Sequence of chain 2.B:
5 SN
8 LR

The small molecule below binds the protein below.
Small molecule (SMILES): C=CC(C)(C)OC[C@H]1O[C@H](O[C@@H]2C3=C([C@H](C)CNC(=O)C4CC4)C[C@H](O)[C@]3(C)/C=C3/[C@@H](COC)CC[C@H]3[C@@H](C)[C@H]2O)[C@H](O)[C@@H](O)[C@@H]1O

Binding-site contacts:
Ligand atom C05 contacts residue LYS127 of chain 2.A at 3.7 Å.
Ligand atom C21 contacts residue LYS219 of chain 2.A at 3.7 Å.
Ligand atom C37 contacts residue ASN47 of chain 2.A at 3.7 Å.
Ligand atom C14 contacts residue ASP220 of chain 2.A at 3.7 Å.
Ligand atom C40 contacts residue ASP220 of chain 2.A at 3.9 Å.
Ligand atom C04 contacts residue LYS127 of chain 2.A at 3.8 Å.
Ligand atom C11 contacts residue SER50 of chain 2.A at 3.7 Å.
Ligand atom O25 contacts residue VAL51 of chain 2.A at 3.8 Å.
Ligand atom O06 contacts residue LYS127 of chain 2.A at 2.7 Å (salt-bridge).
Ligand atom O45 contacts residue ASP220 of chain 2.A at 2.9 Å (salt-bridge).
Ligand atom C16 contacts residue ASP220 of chain 2.A at 3.7 Å.
Ligand atom C02 contacts residue PRO172 of chain 2.A at 3.5 Å (hydrophobic).
Ligand atom C03 contacts residue LYS127 of chain 2.A at 3.8 Å.
Ligand atom O19 contacts residue LEU223 of chain 2.A at 3.7 Å.
Ligand atom C36 contacts residue LEU48 of chain 2.A at 3.8 Å (hydrophobic).
Ligand atom C22 contacts residue LYS219 of chain 2.A at 3.8 Å.
Ligand atom O43 contacts residue ASP220 of chain 2.A at 2.5 Å (salt-bridge).
Ligand atom C44 contacts residue ASP220 of chain 2.A at 3.5 Å.
Ligand atom C28 contacts residue ASN47 of chain 2.A at 3.6 Å.
Ligand atom C07 contacts residue PHE124 of chain 2.A at 3.6 Å (hydrophobic).
Ligand atom O27 contacts residue ASP220 of chain 2.A at 3.2 Å (salt-bridge).
Ligand atom C11 contacts residue VAL51 of chain 2.A at 3.7 Å (hydrophobic).
Ligand atom N17 contacts residue ASP220 of chain 2.A at 2.7 Å (salt-bridge).
Ligand atom C07 contacts residue LYS127 of chain 2.A at 3.5 Å.
Ligand atom C42 contacts residue ASP220 of chain 2.A at 3.6 Å.
Ligand atom C28 contacts residue ASP220 of chain 2.A at 3.8 Å.
Ligand atom C47 contacts residue ILE173 of chain 2.A at 3.9 Å (hydrophobic).
Ligand atom C18 contacts residue ASP220 of chain 2.A at 3.6 Å.
Ligand atom C18 contacts residue LEU223 of chain 2.A at 3.8 Å (hydrophobic).
Ligand atom C05 contacts residue PHE124 of chain 2.A at 3.7 Å (hydrophobic).
Ligand atom C37 contacts residue LEU48 of chain 2.A at 3.7 Å (hydrophobic).
Ligand atom O29 contacts residue ASN47 of chain 2.A at 3.4 Å (h-bond).
Ligand atom C37 contacts residue GLU44 of chain 2.A at 3.5 Å.
Ligand atom C20 contacts residue ASP220 of chain 2.A at 3.6 Å.
Ligand atom C47 contacts residue ASN47 of chain 2.A at 3.7 Å.
Ligand atom C15 contacts residue LEU8 of chain 2.B at 3.9 Å (hydrophobic).
Ligand atom C47 contacts residue PHE124 of chain 2.A at 3.9 Å (hydrophobic).
Ligand atom C35 contacts residue VAL51 of chain 2.A at 3.9 Å (hydrophobic).
Ligand atom C11 contacts residue ASN47 of chain 2.A at 3.7 Å.
Ligand atom C24 contacts residue VAL51 of chain 2.A at 3.9 Å (hydrophobic).

Sequence of chain 2.A:
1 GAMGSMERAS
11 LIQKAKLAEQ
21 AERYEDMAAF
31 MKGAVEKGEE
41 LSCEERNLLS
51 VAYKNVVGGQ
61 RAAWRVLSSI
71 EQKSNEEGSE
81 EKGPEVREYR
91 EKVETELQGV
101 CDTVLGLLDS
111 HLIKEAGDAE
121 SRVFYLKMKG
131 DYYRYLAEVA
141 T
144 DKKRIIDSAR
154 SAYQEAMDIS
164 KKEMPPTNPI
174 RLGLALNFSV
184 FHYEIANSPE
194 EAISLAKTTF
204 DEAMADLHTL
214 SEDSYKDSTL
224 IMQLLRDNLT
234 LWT